Sequence of chain 1.A:
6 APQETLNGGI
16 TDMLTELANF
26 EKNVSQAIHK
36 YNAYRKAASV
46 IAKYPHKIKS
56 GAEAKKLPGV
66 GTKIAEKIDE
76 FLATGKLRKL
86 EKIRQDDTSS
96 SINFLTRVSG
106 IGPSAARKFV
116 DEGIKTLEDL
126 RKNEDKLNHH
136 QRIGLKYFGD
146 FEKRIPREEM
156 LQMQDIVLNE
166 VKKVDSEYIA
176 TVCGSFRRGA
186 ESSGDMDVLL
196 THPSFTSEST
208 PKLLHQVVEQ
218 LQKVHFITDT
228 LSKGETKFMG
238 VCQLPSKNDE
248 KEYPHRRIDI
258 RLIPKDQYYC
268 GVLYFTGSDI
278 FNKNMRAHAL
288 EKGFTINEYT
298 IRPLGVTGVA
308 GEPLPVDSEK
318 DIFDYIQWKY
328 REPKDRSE

A protein and the small-molecule ligand that binds it are described below.
Small molecule (SMILES): Cc1cn([C@H]2C[C@H](O[P](=O)(O)OC[C@H]3O[C@@H](n4ccc(N)nc4=O)C[C@@H]3O[P](=O)(O)OC[C@H]3O[C@@H](n4cnc5c(=O)nc(N)[nH]c54)C[C@@H]3O[P](=O)(O)OC[C@H]3O[C@@H](n4cnc5c(=O)nc(N)[nH]c54)C[C@@H]3O)[C@@H](CO[P](=O)(O)O[C@H]3C[C@H](n4cnc5c(=O)nc(N)[nH]c54)O[C@@H]3COP(=O)(O)O)O2)c(=O)[nH]c1=O

Binding-site contacts:
Ligand atom P contacts residue LYS68 of chain 1.A at 3.5 Å.
Ligand atom C4' contacts residue GLY64 of chain 1.A at 3.3 Å.
Ligand atom OP2 contacts residue GLY66 of chain 1.A at 3.9 Å.
Ligand atom P contacts residue LYS68 of chain 1.A at 3.7 Å.
Ligand atom P contacts residue ILE69 of chain 1.A at 3.8 Å.
Ligand atom OP1 contacts residue PRO63 of chain 1.A at 3.8 Å.
Ligand atom OP1 contacts residue GLY64 of chain 1.A at 2.8 Å (h-bond).
Ligand atom O3' contacts residue GLY64 of chain 1.A at 3.5 Å.
Ligand atom OP2 contacts residue LYS68 of chain 1.A at 3.1 Å (salt-bridge).
Ligand atom OP1 contacts residue NA1 of chain 1.F at 2.6 Å (h-bond).
Ligand atom OP1 contacts residue LEU62 of chain 1.A at 3.9 Å.
Ligand atom OP2 contacts residue THR67 of chain 1.A at 3.7 Å.
Ligand atom O5' contacts residue GLY66 of chain 1.A at 3.4 Å (h-bond).
Ligand atom O3' contacts residue LYS68 of chain 1.A at 3.9 Å.
Ligand atom C5' contacts residue GLY64 of chain 1.A at 3.2 Å.
Ligand atom OP1 contacts residue LYS68 of chain 1.A at 3.6 Å.
Ligand atom N7 contacts residue LYS35 of chain 1.A at 3.8 Å.
Ligand atom O4' contacts residue ALA38 of chain 1.A at 3.6 Å.
Ligand atom OP1 contacts residue THR67 of chain 1.A at 3.8 Å.
Ligand atom C3' contacts residue LYS68 of chain 1.A at 3.7 Å.
Ligand atom P contacts residue GLY66 of chain 1.A at 3.6 Å.
Ligand atom OP1 contacts residue GLY66 of chain 1.A at 2.8 Å (h-bond).
Ligand atom O3' contacts residue ILE69 of chain 1.A at 3.6 Å.
Ligand atom OP1 contacts residue ILE69 of chain 1.A at 2.8 Å (h-bond).
Ligand atom P contacts residue LYS35 of chain 1.A at 3.6 Å.
Ligand atom OP2 contacts residue LYS68 of chain 1.A at 3.0 Å (salt-bridge).
Ligand atom C5' contacts residue GLY66 of chain 1.A at 3.4 Å.
Ligand atom C8 contacts residue LYS35 of chain 1.A at 3.9 Å.
Ligand atom P contacts residue NA1 of chain 1.F at 3.6 Å.
Ligand atom P contacts residue GLY64 of chain 1.A at 3.9 Å.
Ligand atom OP1 contacts residue LYS68 of chain 1.A at 2.9 Å (salt-bridge).
Ligand atom C3' contacts residue GLY66 of chain 1.A at 3.8 Å.
Ligand atom OP1 contacts residue LYS35 of chain 1.A at 3.7 Å.
Ligand atom OP1 contacts residue VAL65 of chain 1.A at 3.6 Å (h-bond).
Ligand atom C5' contacts residue TYR39 of chain 1.A at 3.5 Å (hydrophobic).
Ligand atom N3 contacts residue ALA38 of chain 1.A at 3.6 Å.
Ligand atom OP3 contacts residue LYS35 of chain 1.A at 2.7 Å (salt-bridge).
Ligand atom O3' contacts residue VAL65 of chain 1.A at 3.9 Å.
Ligand atom OP2 contacts residue NA1 of chain 1.F at 3.8 Å.
Ligand atom OP2 contacts residue GLY66 of chain 1.A at 3.9 Å.